A protein and the small-molecule ligand that binds it are described below.
Small molecule (SMILES): Nc1nc2c(ncn2[C@@H]2O[C@H](CO[P](=O)(O)O[P](=O)(O)NP(=O)(O)O)[C@@H](O)[C@H]2O)c(=O)[nH]1

Binding-site contacts:
Ligand atom N3B contacts residue MG1 of chain 1.E at 3.4 Å.
Ligand atom O2G contacts residue MG1 of chain 1.E at 2.1 Å.
Ligand atom C2' contacts residue VAL29 of chain 1.A at 3.5 Å (hydrophobic).
Ligand atom O1B contacts residue GLY15 of chain 1.A at 3.1 Å (h-bond).
Ligand atom O3' contacts residue ASP30 of chain 1.A at 2.8 Å (salt-bridge).
Ligand atom O1A contacts residue SER17 of chain 1.A at 3.2 Å (h-bond).
Ligand atom O3A contacts residue GLY15 of chain 1.A at 3.3 Å (h-bond).
Ligand atom O1B contacts residue VAL14 of chain 1.A at 3.1 Å (h-bond).
Ligand atom O3G contacts residue GLY13 of chain 1.A at 3.6 Å.
Ligand atom N2 contacts residue LEU120 of chain 1.A at 3.4 Å.
Ligand atom O2B contacts residue SER17 of chain 1.A at 3.0 Å (h-bond).
Ligand atom PB contacts residue MG1 of chain 1.E at 3.3 Å.
Ligand atom C8 contacts residue GLY15 of chain 1.A at 3.5 Å.
Ligand atom O2' contacts residue ASP30 of chain 1.A at 3.1 Å (salt-bridge).
Ligand atom O2' contacts residue PHE28 of chain 1.A at 3.2 Å.
Ligand atom O1A contacts residue GLY15 of chain 1.A at 3.4 Å.
Ligand atom O6 contacts residue ALA146 of chain 1.A at 2.8 Å (h-bond).
Ligand atom O6 contacts residue ASP119 of chain 1.A at 3.6 Å (salt-bridge).
Ligand atom O1B contacts residue GLY13 of chain 1.A at 3.4 Å (h-bond).
Ligand atom O2' contacts residue VAL29 of chain 1.A at 2.7 Å (h-bond).
Ligand atom O6 contacts residue SER145 of chain 1.A at 3.4 Å.
Ligand atom O6 contacts residue LYS117 of chain 1.A at 3.4 Å.
Ligand atom O2B contacts residue MG1 of chain 1.E at 2.1 Å.
Ligand atom O4' contacts residue LYS117 of chain 1.A at 3.3 Å (salt-bridge).
Ligand atom O3A contacts residue GLY13 of chain 1.A at 3.6 Å.
Ligand atom O3G contacts residue LYS16 of chain 1.A at 2.5 Å (salt-bridge).
Ligand atom N3B contacts residue GLY13 of chain 1.A at 3.1 Å (h-bond).
Ligand atom PG contacts residue MG1 of chain 1.E at 3.2 Å.
Ligand atom C8 contacts residue ALA18 of chain 1.A at 3.5 Å (hydrophobic).
Ligand atom O3G contacts residue GLY60 of chain 1.A at 3.0 Å (h-bond).
Ligand atom O1A contacts residue ALA18 of chain 1.A at 2.8 Å (h-bond).
Ligand atom N2 contacts residue ASP119 of chain 1.A at 3.0 Å (salt-bridge).
Ligand atom O2G contacts residue THR35 of chain 1.A at 2.9 Å (h-bond).
Ligand atom O1B contacts residue LYS16 of chain 1.A at 2.7 Å (salt-bridge).
Ligand atom N1 contacts residue ASP119 of chain 1.A at 2.8 Å (salt-bridge).
Ligand atom N7 contacts residue ASN116 of chain 1.A at 3.1 Å (h-bond).
Ligand atom O3G contacts residue GLY12 of chain 1.A at 3.1 Å.
Ligand atom O6 contacts residue ASN116 of chain 1.A at 3.3 Å (h-bond).
Ligand atom O2B contacts residue LYS16 of chain 1.A at 3.6 Å (salt-bridge).
Ligand atom O1G contacts residue PRO34 of chain 1.A at 3.5 Å.

Sequence of chain 1.A:
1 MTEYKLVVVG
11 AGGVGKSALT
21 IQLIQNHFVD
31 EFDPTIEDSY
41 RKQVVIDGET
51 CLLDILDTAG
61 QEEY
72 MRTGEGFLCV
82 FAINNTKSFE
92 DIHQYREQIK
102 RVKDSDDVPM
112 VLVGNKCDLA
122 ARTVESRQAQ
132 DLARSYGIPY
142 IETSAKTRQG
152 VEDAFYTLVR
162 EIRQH